Sequence of chain 1.A:
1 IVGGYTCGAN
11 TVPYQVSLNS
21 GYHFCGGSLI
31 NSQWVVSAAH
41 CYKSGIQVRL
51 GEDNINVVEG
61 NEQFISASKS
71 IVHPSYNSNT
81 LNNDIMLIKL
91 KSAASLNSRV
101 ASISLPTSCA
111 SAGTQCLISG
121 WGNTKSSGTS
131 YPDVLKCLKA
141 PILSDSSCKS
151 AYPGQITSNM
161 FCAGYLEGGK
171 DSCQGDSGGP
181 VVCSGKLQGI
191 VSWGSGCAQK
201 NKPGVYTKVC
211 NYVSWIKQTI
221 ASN

Binding-site contacts:
Ligand atom CZ contacts residue SER172 of chain 1.A at 3.3 Å.
Ligand atom NE contacts residue GLY194 of chain 1.A at 3.6 Å.
Ligand atom CD2 contacts residue LEU81 of chain 1.A at 3.6 Å (hydrophobic).
Ligand atom CA contacts residue GLY194 of chain 1.A at 3.3 Å.
Ligand atom CD2 contacts residue GLY194 of chain 1.A at 3.4 Å.
Ligand atom NH2 contacts residue ASP171 of chain 1.A at 2.9 Å (salt-bridge).
Ligand atom NH1 contacts residue GLY196 of chain 1.A at 2.9 Å (h-bond).
Ligand atom NE contacts residue SER172 of chain 1.A at 3.8 Å.
Ligand atom O contacts residue SER177 of chain 1.A at 2.2 Å (h-bond).
Ligand atom NH1 contacts residue CYS197 of chain 1.A at 3.8 Å.
Ligand atom CB contacts residue CYS173 of chain 1.A at 3.6 Å (hydrophobic).
Ligand atom NH1 contacts residue GLY194 of chain 1.A at 3.6 Å.
Ligand atom C contacts residue GLN174 of chain 1.A at 3.7 Å.
Ligand atom N contacts residue SER177 of chain 1.A at 3.0 Å (h-bond).
Ligand atom CB contacts residue SER177 of chain 1.A at 2.8 Å.
Ligand atom O contacts residue GLY194 of chain 1.A at 3.1 Å (h-bond).
Ligand atom O contacts residue TRP193 of chain 1.A at 3.3 Å.
Ligand atom CB contacts residue SER192 of chain 1.A at 3.7 Å.
Ligand atom CD2 contacts residue HIS40 of chain 1.A at 3.5 Å.
Ligand atom CA contacts residue SER177 of chain 1.A at 2.3 Å.
Ligand atom N contacts residue HIS40 of chain 1.A at 3.7 Å.
Ligand atom O contacts residue HIS40 of chain 1.A at 2.7 Å (h-bond).
Ligand atom C contacts residue SO41 of chain 1.C at 3.3 Å.
Ligand atom C contacts residue HIS40 of chain 1.A at 3.4 Å.
Ligand atom C contacts residue SER177 of chain 1.A at 1.3 Å.
Ligand atom CA contacts residue SER192 of chain 1.A at 3.8 Å.
Ligand atom NH1 contacts residue ASP171 of chain 1.A at 2.8 Å (salt-bridge).
Ligand atom C contacts residue GLY194 of chain 1.A at 3.6 Å.
Ligand atom O contacts residue GLN174 of chain 1.A at 3.6 Å (h-bond).
Ligand atom NH2 contacts residue GLY204 of chain 1.A at 3.4 Å.
Ligand atom CZ contacts residue GLY196 of chain 1.A at 3.8 Å.
Ligand atom NH2 contacts residue SER172 of chain 1.A at 3.0 Å (h-bond).
Ligand atom N contacts residue SER192 of chain 1.A at 2.9 Å (h-bond).
Ligand atom CG contacts residue GLN174 of chain 1.A at 3.6 Å.
Ligand atom NH1 contacts residue SER172 of chain 1.A at 3.7 Å.
Ligand atom NE contacts residue TRP193 of chain 1.A at 3.8 Å.
Ligand atom O contacts residue SO41 of chain 1.C at 2.8 Å (h-bond).
Ligand atom O contacts residue GLN174 of chain 1.A at 2.9 Å (h-bond).
Ligand atom CG contacts residue CYS173 of chain 1.A at 3.8 Å (hydrophobic).
Ligand atom CZ contacts residue ASP171 of chain 1.A at 3.5 Å.

A small-molecule ligand and the protein it binds are described below.
Small molecule (SMILES): CC(=O)N[C@@H](CC(C)C)C(=O)N[C@@H](CC(C)C)C(=O)N[C@H](CO)CCCN=C(N)N